Sequence of chain 1.P:
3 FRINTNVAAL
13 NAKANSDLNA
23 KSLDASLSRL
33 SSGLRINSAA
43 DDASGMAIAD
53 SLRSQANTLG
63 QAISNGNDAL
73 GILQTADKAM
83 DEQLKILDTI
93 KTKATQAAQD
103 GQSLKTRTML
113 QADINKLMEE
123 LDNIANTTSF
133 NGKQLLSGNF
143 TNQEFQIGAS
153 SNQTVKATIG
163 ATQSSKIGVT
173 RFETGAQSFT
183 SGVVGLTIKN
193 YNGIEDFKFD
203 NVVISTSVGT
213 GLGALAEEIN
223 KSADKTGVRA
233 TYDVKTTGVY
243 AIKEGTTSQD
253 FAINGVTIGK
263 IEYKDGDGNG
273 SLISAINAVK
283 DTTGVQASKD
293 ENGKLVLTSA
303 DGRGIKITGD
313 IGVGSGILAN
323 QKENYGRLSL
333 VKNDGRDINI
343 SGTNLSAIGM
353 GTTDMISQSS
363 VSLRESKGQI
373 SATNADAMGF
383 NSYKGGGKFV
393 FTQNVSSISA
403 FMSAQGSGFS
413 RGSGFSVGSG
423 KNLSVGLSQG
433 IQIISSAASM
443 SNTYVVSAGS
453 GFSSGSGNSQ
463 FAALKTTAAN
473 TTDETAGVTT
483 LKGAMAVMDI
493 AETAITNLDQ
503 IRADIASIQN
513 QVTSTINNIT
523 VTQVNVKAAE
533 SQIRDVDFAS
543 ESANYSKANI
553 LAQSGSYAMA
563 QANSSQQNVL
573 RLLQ

Binding-site contacts:
Ligand atom O4 contacts residue SER415 of chain 1.P at 4.4 Å.
Ligand atom O1B contacts residue GLN407 of chain 1.P at 3.1 Å (h-bond).
Ligand atom O1A contacts residue SER409 of chain 1.P at 2.7 Å (h-bond).
Ligand atom C4 contacts residue SER412 of chain 1.P at 3.3 Å.
Ligand atom N5 contacts residue GLN407 of chain 1.P at 4.5 Å.
Ligand atom O1B contacts residue SER409 of chain 1.P at 3.5 Å (h-bond).
Ligand atom C1 contacts residue SER409 of chain 1.P at 3.5 Å.
Ligand atom C4 contacts residue SER415 of chain 1.P at 4.0 Å.
Ligand atom O1A contacts residue GLY410 of chain 1.P at 4.0 Å.
Ligand atom O6 contacts residue SER412 of chain 1.P at 2.8 Å (h-bond).
Ligand atom C2 contacts residue GLN407 of chain 1.P at 3.9 Å.
Ligand atom C7 contacts residue GLN407 of chain 1.P at 3.3 Å.
Ligand atom C3 contacts residue SER412 of chain 1.P at 2.2 Å.
Ligand atom C3 contacts residue SER415 of chain 1.P at 4.0 Å.
Ligand atom C8 contacts residue GLN407 of chain 1.P at 3.5 Å.
Ligand atom C1 contacts residue GLN407 of chain 1.P at 3.9 Å.
Ligand atom C6 contacts residue SER412 of chain 1.P at 3.6 Å.
Ligand atom C9 contacts residue GLN407 of chain 1.P at 3.6 Å.
Ligand atom O1A contacts residue PHE411 of chain 1.P at 4.4 Å.
Ligand atom O4 contacts residue SER412 of chain 1.P at 4.5 Å.
Ligand atom C2 contacts residue GLY414 of chain 1.P at 4.5 Å.
Ligand atom O1B contacts residue SER412 of chain 1.P at 3.0 Å (h-bond).
Ligand atom C5 contacts residue SER412 of chain 1.P at 4.0 Å.
Ligand atom O1A contacts residue SER412 of chain 1.P at 2.4 Å (h-bond).
Ligand atom O1B contacts residue ALA406 of chain 1.P at 4.2 Å.
Ligand atom O8 contacts residue SER412 of chain 1.P at 4.0 Å.
Ligand atom O4 contacts residue GLY414 of chain 1.P at 4.2 Å.
Ligand atom C1 contacts residue SER412 of chain 1.P at 2.0 Å.
Ligand atom C4 contacts residue GLY414 of chain 1.P at 3.7 Å.
Ligand atom C6 contacts residue GLN407 of chain 1.P at 3.6 Å.
Ligand atom O8 contacts residue GLN407 of chain 1.P at 3.1 Å (h-bond).
Ligand atom C3 contacts residue GLY414 of chain 1.P at 4.4 Å.
Ligand atom O6 contacts residue GLN407 of chain 1.P at 2.7 Å (h-bond).
Ligand atom C2 contacts residue SER412 of chain 1.P at 1.4 Å.
Ligand atom O1B contacts residue GLY408 of chain 1.P at 3.7 Å.

This small molecule binds to this protein.
Small molecule (SMILES): C[C@H](O)[C@H](N)[C@@H]1O[C@](O)(C(=O)O)C[C@H](O)[C@@H]1N